Sequence of chain 1.A:
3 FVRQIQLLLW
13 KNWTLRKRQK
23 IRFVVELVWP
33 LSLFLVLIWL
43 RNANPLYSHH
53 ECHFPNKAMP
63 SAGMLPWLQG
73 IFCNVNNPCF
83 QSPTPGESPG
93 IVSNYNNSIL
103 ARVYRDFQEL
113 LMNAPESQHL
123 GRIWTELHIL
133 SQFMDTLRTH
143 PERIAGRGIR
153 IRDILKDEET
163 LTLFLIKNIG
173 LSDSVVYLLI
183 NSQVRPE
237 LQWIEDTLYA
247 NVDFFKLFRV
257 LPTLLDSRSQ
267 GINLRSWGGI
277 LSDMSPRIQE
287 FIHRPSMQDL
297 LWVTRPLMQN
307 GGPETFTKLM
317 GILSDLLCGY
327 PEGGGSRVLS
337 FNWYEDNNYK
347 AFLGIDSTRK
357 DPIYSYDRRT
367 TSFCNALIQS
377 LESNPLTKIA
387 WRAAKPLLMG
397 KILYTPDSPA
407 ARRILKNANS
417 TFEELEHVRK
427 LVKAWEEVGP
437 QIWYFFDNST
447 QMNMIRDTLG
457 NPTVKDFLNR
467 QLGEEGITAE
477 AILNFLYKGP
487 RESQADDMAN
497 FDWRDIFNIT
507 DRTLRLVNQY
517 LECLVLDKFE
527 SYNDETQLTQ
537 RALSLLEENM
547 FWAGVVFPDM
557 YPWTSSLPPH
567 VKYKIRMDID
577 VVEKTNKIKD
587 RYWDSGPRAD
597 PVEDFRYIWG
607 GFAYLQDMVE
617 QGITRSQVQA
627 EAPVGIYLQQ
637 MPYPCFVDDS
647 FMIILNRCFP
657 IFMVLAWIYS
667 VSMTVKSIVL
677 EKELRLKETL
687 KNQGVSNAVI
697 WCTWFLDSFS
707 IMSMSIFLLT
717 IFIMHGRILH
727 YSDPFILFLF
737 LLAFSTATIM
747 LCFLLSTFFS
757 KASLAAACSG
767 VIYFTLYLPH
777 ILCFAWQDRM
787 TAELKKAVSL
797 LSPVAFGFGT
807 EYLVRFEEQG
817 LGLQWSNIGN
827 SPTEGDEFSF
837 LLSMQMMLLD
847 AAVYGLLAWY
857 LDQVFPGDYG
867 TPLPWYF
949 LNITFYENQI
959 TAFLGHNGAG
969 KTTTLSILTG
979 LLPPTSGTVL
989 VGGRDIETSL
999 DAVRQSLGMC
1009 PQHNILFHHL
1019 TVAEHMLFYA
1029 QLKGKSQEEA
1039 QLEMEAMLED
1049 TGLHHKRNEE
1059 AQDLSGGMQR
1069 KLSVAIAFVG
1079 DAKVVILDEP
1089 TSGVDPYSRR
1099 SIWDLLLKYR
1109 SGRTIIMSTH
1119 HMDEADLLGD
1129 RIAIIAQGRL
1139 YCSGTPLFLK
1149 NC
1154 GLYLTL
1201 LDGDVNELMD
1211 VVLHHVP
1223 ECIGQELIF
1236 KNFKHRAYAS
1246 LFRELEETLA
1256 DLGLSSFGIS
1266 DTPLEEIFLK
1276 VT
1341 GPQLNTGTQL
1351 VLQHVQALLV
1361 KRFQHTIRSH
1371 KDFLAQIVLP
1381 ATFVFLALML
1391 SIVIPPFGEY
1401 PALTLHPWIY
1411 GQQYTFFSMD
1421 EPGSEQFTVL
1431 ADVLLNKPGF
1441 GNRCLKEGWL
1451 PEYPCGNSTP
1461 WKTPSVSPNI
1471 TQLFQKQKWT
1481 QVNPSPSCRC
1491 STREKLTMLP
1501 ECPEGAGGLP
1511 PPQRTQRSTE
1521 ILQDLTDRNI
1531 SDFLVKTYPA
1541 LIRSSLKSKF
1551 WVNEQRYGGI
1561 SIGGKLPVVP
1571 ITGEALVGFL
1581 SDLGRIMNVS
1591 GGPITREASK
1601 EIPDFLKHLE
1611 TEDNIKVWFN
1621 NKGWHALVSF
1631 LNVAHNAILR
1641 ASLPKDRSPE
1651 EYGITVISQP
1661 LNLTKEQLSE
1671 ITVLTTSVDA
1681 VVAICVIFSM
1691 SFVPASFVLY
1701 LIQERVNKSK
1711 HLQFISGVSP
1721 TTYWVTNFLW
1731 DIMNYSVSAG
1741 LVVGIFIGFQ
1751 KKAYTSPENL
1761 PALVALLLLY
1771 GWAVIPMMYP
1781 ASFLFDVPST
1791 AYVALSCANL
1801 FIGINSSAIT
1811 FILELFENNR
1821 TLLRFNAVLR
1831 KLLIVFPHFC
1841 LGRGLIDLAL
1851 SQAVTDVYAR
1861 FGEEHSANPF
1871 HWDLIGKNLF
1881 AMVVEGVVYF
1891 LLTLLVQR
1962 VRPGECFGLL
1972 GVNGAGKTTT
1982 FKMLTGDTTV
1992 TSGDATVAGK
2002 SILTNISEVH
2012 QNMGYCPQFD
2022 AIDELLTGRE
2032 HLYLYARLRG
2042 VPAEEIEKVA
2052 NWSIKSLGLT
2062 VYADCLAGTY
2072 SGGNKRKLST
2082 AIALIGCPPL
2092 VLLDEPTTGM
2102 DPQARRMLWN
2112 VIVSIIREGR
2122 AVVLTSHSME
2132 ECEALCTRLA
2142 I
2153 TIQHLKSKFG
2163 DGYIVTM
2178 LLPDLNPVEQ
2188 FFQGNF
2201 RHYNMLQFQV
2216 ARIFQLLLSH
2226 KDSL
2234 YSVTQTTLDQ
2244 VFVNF

Binding-site contacts:
Ligand atom O6 contacts residue GLU488 of chain 1.A at 4.4 Å.
Ligand atom O6 contacts residue MET494 of chain 1.A at 3.9 Å.
Ligand atom C5 contacts residue ASN504 of chain 1.A at 3.6 Å.
Ligand atom O5 contacts residue ASN504 of chain 1.A at 2.4 Å (h-bond).
Ligand atom C6 contacts residue ARG500 of chain 1.A at 3.4 Å.
Ligand atom C5 contacts residue ARG500 of chain 1.A at 3.9 Å.
Ligand atom C4 contacts residue ASN504 of chain 1.A at 4.3 Å.
Ligand atom C7 contacts residue ASN504 of chain 1.A at 2.9 Å.
Ligand atom O7 contacts residue ASN504 of chain 1.A at 3.3 Å (h-bond).
Ligand atom O5 contacts residue ARG500 of chain 1.A at 3.7 Å.
Ligand atom C8 contacts residue TRP439 of chain 1.A at 3.5 Å (hydrophobic).
Ligand atom O6 contacts residue ARG500 of chain 1.A at 4.4 Å.
Ligand atom C1 contacts residue ASN504 of chain 1.A at 1.4 Å.
Ligand atom C8 contacts residue ASN504 of chain 1.A at 3.5 Å.
Ligand atom N2 contacts residue ASN504 of chain 1.A at 2.6 Å (h-bond).
Ligand atom C4 contacts residue ARG500 of chain 1.A at 3.9 Å.
Ligand atom C6 contacts residue MET494 of chain 1.A at 3.5 Å (hydrophobic).
Ligand atom C2 contacts residue ASN504 of chain 1.A at 2.6 Å.
Ligand atom C3 contacts residue ASN504 of chain 1.A at 3.9 Å.

This protein binds this small molecule.
Small molecule (SMILES): CC(=O)N[C@@H]1[C@@H](O)[C@H](O)[C@@H](CO)O[C@H]1O